Binding-site contacts:
Ligand atom C2' contacts residue MET422 of chain 1.D at 3.5 Å (hydrophobic).
Ligand atom O3A contacts residue GLY449 of chain 1.D at 2.9 Å (h-bond).
Ligand atom O2A contacts residue GLY448 of chain 1.D at 2.7 Å (h-bond).
Ligand atom O2A contacts residue ASP447 of chain 1.D at 2.6 Å (salt-bridge).
Ligand atom O2B contacts residue GLY395 of chain 1.D at 3.5 Å.
Ligand atom O2A contacts residue MG1 of chain 1.U at 2.1 Å.
Ligand atom C8 contacts residue GLN420 of chain 1.D at 3.5 Å.
Ligand atom O1B contacts residue PHE397 of chain 1.D at 3.3 Å.
Ligand atom CM2 contacts residue GLN452 of chain 1.D at 3.6 Å.
Ligand atom O2B contacts residue SER396 of chain 1.D at 2.8 Å (h-bond).
Ligand atom O1A contacts residue PHE397 of chain 1.D at 3.6 Å.
Ligand atom S1 contacts residue MET394 of chain 1.D at 3.5 Å.
Ligand atom CM2 contacts residue ASN87 of chain 1.C at 3.3 Å.
Ligand atom PB contacts residue MG1 of chain 1.U at 3.1 Å.
Ligand atom C6' contacts residue GLU57 of chain 1.C at 3.1 Å.
Ligand atom O3B contacts residue MG1 of chain 1.U at 2.1 Å.
Ligand atom PA contacts residue MG1 of chain 1.U at 3.1 Å.
Ligand atom O2B contacts residue MET479 of chain 1.D at 2.9 Å (h-bond).
Ligand atom O3A contacts residue GLY446 of chain 1.D at 3.6 Å.
Ligand atom C4' contacts residue GLN420 of chain 1.D at 3.5 Å.
Ligand atom O3B contacts residue GLY476 of chain 1.D at 2.9 Å (h-bond).
Ligand atom O1B contacts residue MG1 of chain 1.U at 3.6 Å.
Ligand atom N3' contacts residue MET422 of chain 1.D at 3.2 Å (h-bond).
Ligand atom O3B contacts residue ASN478 of chain 1.D at 2.8 Å (h-bond).
Ligand atom O2A contacts residue GLY446 of chain 1.D at 3.6 Å.
Ligand atom N3' contacts residue GLN420 of chain 1.D at 3.6 Å.
Ligand atom N4' contacts residue GLN420 of chain 1.D at 2.5 Å (h-bond).
Ligand atom N3 contacts residue VAL480 of chain 1.D at 3.5 Å.
Ligand atom O7 contacts residue TYR477 of chain 1.D at 3.5 Å.
Ligand atom O2A contacts residue GLY476 of chain 1.D at 3.1 Å (h-bond).
Ligand atom O2B contacts residue ASN478 of chain 1.D at 3.4 Å.
Ligand atom O1A contacts residue MG1 of chain 1.U at 3.3 Å.
Ligand atom CM2 contacts residue MET422 of chain 1.D at 3.6 Å (hydrophobic).
Ligand atom O3A contacts residue GLY448 of chain 1.D at 3.5 Å (h-bond).
Ligand atom PA contacts residue GLY448 of chain 1.D at 3.5 Å.
Ligand atom O1B contacts residue TYR543 of chain 1.D at 2.7 Å (h-bond).
Ligand atom O3B contacts residue ASP474 of chain 1.D at 3.3 Å (salt-bridge).
Ligand atom N1' contacts residue GLU57 of chain 1.C at 2.4 Å (salt-bridge).
Ligand atom C9 contacts residue GLN420 of chain 1.D at 3.5 Å.
Ligand atom C7' contacts residue PRO33 of chain 1.C at 3.3 Å (hydrophobic).

Sequence of chain 1.C:
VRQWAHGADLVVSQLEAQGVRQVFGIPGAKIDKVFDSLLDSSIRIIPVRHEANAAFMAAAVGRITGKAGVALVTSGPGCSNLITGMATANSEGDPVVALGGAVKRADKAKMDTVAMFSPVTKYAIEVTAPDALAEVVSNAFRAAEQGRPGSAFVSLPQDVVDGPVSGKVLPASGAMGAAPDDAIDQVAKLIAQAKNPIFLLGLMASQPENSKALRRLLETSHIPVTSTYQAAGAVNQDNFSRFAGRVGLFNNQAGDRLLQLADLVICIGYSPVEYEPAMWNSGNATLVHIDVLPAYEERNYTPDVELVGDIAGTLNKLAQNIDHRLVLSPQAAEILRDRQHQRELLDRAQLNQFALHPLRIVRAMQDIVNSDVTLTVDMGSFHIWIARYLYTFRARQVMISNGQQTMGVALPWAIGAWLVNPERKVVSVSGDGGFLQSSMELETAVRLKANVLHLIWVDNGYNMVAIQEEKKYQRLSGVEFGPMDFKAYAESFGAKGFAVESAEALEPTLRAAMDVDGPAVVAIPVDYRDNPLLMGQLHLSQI

Sequence of chain 1.D:
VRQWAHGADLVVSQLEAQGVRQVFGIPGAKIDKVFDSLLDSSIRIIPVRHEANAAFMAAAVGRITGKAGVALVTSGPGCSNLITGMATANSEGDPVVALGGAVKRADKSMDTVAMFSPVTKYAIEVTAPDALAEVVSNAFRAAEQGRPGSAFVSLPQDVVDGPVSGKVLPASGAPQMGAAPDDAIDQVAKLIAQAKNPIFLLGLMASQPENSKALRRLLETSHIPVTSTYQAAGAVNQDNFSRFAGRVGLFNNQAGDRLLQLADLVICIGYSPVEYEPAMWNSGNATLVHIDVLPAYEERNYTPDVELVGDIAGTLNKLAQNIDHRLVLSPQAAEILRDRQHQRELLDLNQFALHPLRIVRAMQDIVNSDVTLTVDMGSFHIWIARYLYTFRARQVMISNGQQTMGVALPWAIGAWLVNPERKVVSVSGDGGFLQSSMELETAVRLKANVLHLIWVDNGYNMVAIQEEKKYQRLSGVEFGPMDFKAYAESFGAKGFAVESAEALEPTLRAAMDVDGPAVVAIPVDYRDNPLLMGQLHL

This protein binds this small molecule.
Small molecule (SMILES): CC1=C(CCO[P](=O)(O)OP(=O)(O)O)S[C@@]2([C@H](C)O)Nc3nc(C)ncc3CN12